Sequence of chain 1.B:
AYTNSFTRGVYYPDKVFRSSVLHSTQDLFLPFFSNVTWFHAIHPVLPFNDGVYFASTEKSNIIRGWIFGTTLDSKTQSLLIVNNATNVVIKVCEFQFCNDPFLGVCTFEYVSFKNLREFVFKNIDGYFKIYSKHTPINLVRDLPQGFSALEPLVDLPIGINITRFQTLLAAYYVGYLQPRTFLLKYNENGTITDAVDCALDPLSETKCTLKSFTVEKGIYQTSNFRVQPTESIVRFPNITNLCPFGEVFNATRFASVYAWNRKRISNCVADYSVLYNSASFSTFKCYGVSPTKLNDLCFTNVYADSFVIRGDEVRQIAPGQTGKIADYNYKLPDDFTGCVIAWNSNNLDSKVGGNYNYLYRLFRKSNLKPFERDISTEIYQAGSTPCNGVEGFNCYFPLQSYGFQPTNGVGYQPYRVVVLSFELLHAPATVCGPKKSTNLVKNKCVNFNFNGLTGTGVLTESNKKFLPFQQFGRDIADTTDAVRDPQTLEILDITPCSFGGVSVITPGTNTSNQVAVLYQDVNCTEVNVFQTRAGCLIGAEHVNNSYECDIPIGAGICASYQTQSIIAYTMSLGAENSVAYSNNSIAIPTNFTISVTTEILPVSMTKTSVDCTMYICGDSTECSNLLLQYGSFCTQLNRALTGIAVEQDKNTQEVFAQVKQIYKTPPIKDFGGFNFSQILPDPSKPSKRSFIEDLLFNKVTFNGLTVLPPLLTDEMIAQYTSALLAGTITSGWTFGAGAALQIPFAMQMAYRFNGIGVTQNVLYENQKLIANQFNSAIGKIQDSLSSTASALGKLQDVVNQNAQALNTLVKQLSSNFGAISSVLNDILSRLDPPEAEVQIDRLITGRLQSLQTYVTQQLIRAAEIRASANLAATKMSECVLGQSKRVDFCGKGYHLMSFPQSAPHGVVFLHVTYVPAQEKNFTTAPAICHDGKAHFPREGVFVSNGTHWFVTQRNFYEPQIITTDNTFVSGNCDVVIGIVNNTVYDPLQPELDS

Binding-site contacts:
Ligand atom C1 contacts residue ASN122 of chain 1.B at 1.5 Å.
Ligand atom C2 contacts residue ASN125 of chain 1.B at 4.2 Å.
Ligand atom C3 contacts residue ASN125 of chain 1.B at 3.9 Å.
Ligand atom O5 contacts residue VAL127 of chain 1.B at 3.7 Å.
Ligand atom C8 contacts residue THR124 of chain 1.B at 3.6 Å.
Ligand atom C8 contacts residue ASN122 of chain 1.B at 4.5 Å.
Ligand atom C2 contacts residue ASN122 of chain 1.B at 2.6 Å.
Ligand atom C5 contacts residue ASN122 of chain 1.B at 3.7 Å.
Ligand atom N2 contacts residue ASN125 of chain 1.B at 3.2 Å (h-bond).
Ligand atom C8 contacts residue ASN125 of chain 1.B at 3.5 Å.
Ligand atom C7 contacts residue THR124 of chain 1.B at 4.4 Å.
Ligand atom C5 contacts residue VAL127 of chain 1.B at 3.8 Å (hydrophobic).
Ligand atom C7 contacts residue ASN125 of chain 1.B at 3.8 Å.
Ligand atom C7 contacts residue ASN122 of chain 1.B at 3.4 Å.
Ligand atom C6 contacts residue VAL127 of chain 1.B at 4.5 Å (hydrophobic).
Ligand atom O4 contacts residue VAL171 of chain 1.B at 3.8 Å.
Ligand atom C1 contacts residue VAL127 of chain 1.B at 3.6 Å (hydrophobic).
Ligand atom N2 contacts residue ASN122 of chain 1.B at 2.9 Å (h-bond).
Ligand atom O6 contacts residue VAL171 of chain 1.B at 3.6 Å.
Ligand atom C4 contacts residue ASN122 of chain 1.B at 4.3 Å.
Ligand atom C3 contacts residue VAL171 of chain 1.B at 4.3 Å (hydrophobic).
Ligand atom O5 contacts residue ASN122 of chain 1.B at 2.5 Å (h-bond).
Ligand atom O3 contacts residue ASN125 of chain 1.B at 3.6 Å (h-bond).
Ligand atom O7 contacts residue ASN122 of chain 1.B at 3.1 Å (h-bond).
Ligand atom C4 contacts residue VAL171 of chain 1.B at 4.5 Å (hydrophobic).
Ligand atom O6 contacts residue VAL127 of chain 1.B at 4.2 Å.
Ligand atom O6 contacts residue GLU169 of chain 1.B at 4.0 Å.
Ligand atom C3 contacts residue ASN122 of chain 1.B at 3.8 Å.

This protein binds this small molecule.
Small molecule (SMILES): CC(=O)N[C@@H]1[C@@H](O)[C@H](O)[C@@H](CO)O[C@H]1O